Binding-site contacts:
Ligand atom C6 contacts residue PHE180 of chain 1.A at 3.5 Å (hydrophobic).
Ligand atom O6 contacts residue LYS163 of chain 1.A at 3.1 Å (salt-bridge).
Ligand atom C5 contacts residue PHE180 of chain 1.A at 3.8 Å (hydrophobic).
Ligand atom O6 contacts residue ASN182 of chain 1.A at 3.2 Å (h-bond).
Ligand atom C6 contacts residue PHE183 of chain 1.A at 3.9 Å (hydrophobic).
Ligand atom C1 contacts residue LYS163 of chain 1.A at 4.2 Å.
Ligand atom O6 contacts residue PHE183 of chain 1.A at 3.4 Å (h-bond).
Ligand atom O6 contacts residue THR181 of chain 1.A at 2.8 Å (h-bond).
Ligand atom C6 contacts residue LYS163 of chain 1.A at 4.0 Å.
Ligand atom C4 contacts residue THR181 of chain 1.A at 3.2 Å.
Ligand atom C6 contacts residue THR181 of chain 1.A at 3.2 Å.
Ligand atom O4 contacts residue THR181 of chain 1.A at 2.7 Å (h-bond).
Ligand atom C5 contacts residue THR181 of chain 1.A at 3.8 Å.
Ligand atom O5 contacts residue PHE180 of chain 1.A at 4.3 Å.
Ligand atom O5 contacts residue LYS163 of chain 1.A at 3.4 Å.
Ligand atom O4 contacts residue PHE180 of chain 1.A at 3.7 Å.
Ligand atom C5 contacts residue LYS163 of chain 1.A at 4.4 Å.
Ligand atom O4 contacts residue ASP179 of chain 1.A at 4.0 Å.

A protein and the small-molecule ligand that binds it are described below.
Small molecule (SMILES): OC[C@H]1O[C@H](O)[C@H](O)[C@@H](O)[C@@H]1O

Sequence of chain 1.A:
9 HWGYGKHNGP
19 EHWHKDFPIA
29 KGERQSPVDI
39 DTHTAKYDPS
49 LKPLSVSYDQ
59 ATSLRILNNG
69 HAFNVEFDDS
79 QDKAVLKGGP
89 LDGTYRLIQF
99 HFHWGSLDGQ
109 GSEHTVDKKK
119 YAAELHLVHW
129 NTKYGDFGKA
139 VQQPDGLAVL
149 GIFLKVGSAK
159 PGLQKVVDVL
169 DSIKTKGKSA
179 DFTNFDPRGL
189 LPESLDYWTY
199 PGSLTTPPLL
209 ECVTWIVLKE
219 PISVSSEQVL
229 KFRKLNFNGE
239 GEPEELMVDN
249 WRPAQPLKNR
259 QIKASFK